Sequence of chain 1.D:
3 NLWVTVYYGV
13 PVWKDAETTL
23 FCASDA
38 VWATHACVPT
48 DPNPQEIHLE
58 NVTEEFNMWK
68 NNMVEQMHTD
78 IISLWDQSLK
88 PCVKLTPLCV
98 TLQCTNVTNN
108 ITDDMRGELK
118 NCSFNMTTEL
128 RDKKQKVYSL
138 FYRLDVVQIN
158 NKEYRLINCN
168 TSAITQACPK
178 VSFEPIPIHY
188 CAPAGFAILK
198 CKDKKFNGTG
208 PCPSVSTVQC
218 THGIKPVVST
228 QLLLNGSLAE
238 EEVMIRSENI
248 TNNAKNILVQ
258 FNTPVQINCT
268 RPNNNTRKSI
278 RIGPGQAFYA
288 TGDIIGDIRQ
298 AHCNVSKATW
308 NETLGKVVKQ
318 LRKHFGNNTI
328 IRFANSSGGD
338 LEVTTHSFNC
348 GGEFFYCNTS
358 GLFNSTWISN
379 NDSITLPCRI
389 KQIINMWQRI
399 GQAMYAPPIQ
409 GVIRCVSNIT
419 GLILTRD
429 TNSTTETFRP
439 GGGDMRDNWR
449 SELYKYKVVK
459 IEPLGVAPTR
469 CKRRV

Binding-site contacts:
Ligand atom O5 contacts residue ASN332 of chain 1.D at 2.5 Å (h-bond).
Ligand atom C5 contacts residue ASN332 of chain 1.D at 3.7 Å.
Ligand atom O7 contacts residue NAG1 of chain 1.GB at 3.4 Å (h-bond).
Ligand atom O4 contacts residue NAG2 of chain 1.GB at 3.5 Å (h-bond).
Ligand atom C1 contacts residue ASN332 of chain 1.D at 1.5 Å.
Ligand atom C7 contacts residue THR341 of chain 1.D at 4.4 Å.
Ligand atom O7 contacts residue SER357 of chain 1.D at 4.3 Å.
Ligand atom C7 contacts residue NAG2 of chain 1.GB at 3.8 Å.
Ligand atom N2 contacts residue SER333 of chain 1.D at 4.4 Å.
Ligand atom C8 contacts residue ASN332 of chain 1.D at 4.1 Å.
Ligand atom C2 contacts residue NAG2 of chain 1.GB at 3.5 Å.
Ligand atom C6 contacts residue NAG2 of chain 1.GB at 4.1 Å.
Ligand atom C4 contacts residue ASN332 of chain 1.D at 4.3 Å.
Ligand atom C8 contacts residue THR341 of chain 1.D at 2.9 Å.
Ligand atom C3 contacts residue ASN332 of chain 1.D at 3.8 Å.
Ligand atom C7 contacts residue ASN332 of chain 1.D at 3.1 Å.
Ligand atom C3 contacts residue NAG2 of chain 1.GB at 4.0 Å.
Ligand atom C8 contacts residue NAG2 of chain 1.GB at 3.8 Å.
Ligand atom O3 contacts residue NAG2 of chain 1.GB at 3.9 Å.
Ligand atom O7 contacts residue ASN355 of chain 1.D at 4.5 Å.
Ligand atom C7 contacts residue SER357 of chain 1.D at 4.4 Å.
Ligand atom C1 contacts residue SER333 of chain 1.D at 4.3 Å.
Ligand atom C1 contacts residue NAG2 of chain 1.GB at 3.2 Å.
Ligand atom C5 contacts residue NAG2 of chain 1.GB at 4.3 Å.
Ligand atom C2 contacts residue ASN332 of chain 1.D at 2.5 Å.
Ligand atom N2 contacts residue ASN332 of chain 1.D at 2.6 Å (h-bond).
Ligand atom O7 contacts residue ASN332 of chain 1.D at 3.7 Å.
Ligand atom N2 contacts residue NAG2 of chain 1.GB at 2.8 Å (h-bond).
Ligand atom C4 contacts residue NAG2 of chain 1.GB at 3.3 Å.

A protein and the small-molecule ligand that binds it are described below.
Small molecule (SMILES): CC(=O)N[C@H]1[C@H](O[C@H]2[C@H](O)[C@@H](NC(C)=O)CO[C@@H]2CO)O[C@H](CO)[C@@H](O[C@@H]2O[C@H](CO)[C@@H](O)[C@H](O)[C@@H]2O)[C@@H]1O